Sequence of chain 60.E:
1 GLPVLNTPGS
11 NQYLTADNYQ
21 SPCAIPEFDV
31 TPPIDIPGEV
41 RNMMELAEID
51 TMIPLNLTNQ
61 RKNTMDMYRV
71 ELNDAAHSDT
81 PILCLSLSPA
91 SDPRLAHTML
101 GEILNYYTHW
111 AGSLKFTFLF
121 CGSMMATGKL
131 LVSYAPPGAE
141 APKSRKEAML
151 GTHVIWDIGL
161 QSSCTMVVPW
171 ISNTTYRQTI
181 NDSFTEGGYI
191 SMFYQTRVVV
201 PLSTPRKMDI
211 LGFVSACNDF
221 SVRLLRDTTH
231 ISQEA

Sequence of chain 56.B:
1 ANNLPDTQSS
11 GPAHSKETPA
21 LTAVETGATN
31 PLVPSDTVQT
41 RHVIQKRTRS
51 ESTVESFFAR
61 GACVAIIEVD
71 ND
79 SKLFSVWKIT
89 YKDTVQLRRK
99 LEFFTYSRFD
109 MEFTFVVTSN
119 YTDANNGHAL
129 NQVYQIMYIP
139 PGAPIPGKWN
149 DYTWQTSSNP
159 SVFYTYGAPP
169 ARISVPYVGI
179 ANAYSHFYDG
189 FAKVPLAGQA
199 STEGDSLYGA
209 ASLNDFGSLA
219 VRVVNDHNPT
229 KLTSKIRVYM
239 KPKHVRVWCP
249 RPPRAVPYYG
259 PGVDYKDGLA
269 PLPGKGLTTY

This small molecule binds to this protein.
Small molecule (SMILES): COc1ccc(OCc2ccc(COc3c(Cl)cccc3Cl)cc2)c(Cl)c1

Binding-site contacts:
Ligand atom O1 contacts residue ILE87 of chain 56.B at 3.7 Å.
Ligand atom CL3 contacts residue LEU217 of chain 56.B at 3.8 Å.
Ligand atom C12 contacts residue ILE87 of chain 56.B at 3.8 Å (hydrophobic).
Ligand atom C21 contacts residue TYR182 of chain 56.B at 3.8 Å (hydrophobic).
Ligand atom C4 contacts residue MET109 of chain 56.B at 3.8 Å (hydrophobic).
Ligand atom C19 contacts residue LEU217 of chain 56.B at 3.8 Å (hydrophobic).
Ligand atom C1 contacts residue TYR182 of chain 56.B at 3.8 Å (hydrophobic).
Ligand atom C21 contacts residue SER105 of chain 56.B at 3.8 Å.
Ligand atom C7 contacts residue MET109 of chain 56.B at 3.3 Å (hydrophobic).
Ligand atom O1 contacts residue MET109 of chain 56.B at 3.7 Å.
Ligand atom C20 contacts residue ILE171 of chain 56.B at 3.8 Å (hydrophobic).
Ligand atom C21 contacts residue HIS184 of chain 56.B at 3.6 Å.
Ligand atom C8 contacts residue MET109 of chain 56.B at 3.4 Å (hydrophobic).
Ligand atom C13 contacts residue ILE87 of chain 56.B at 3.7 Å (hydrophobic).
Ligand atom O2 contacts residue VAL173 of chain 56.B at 3.4 Å.
Ligand atom C12 contacts residue PHE111 of chain 56.B at 3.8 Å (hydrophobic).
Ligand atom C5 contacts residue TYR89 of chain 56.B at 3.5 Å (hydrophobic).
Ligand atom C2 contacts residue PHE214 of chain 56.B at 3.6 Å (hydrophobic).
Ligand atom C17 contacts residue TYR136 of chain 56.B at 3.7 Å (hydrophobic).
Ligand atom C9 contacts residue VAL176 of chain 56.B at 3.6 Å (hydrophobic).
Ligand atom C3 contacts residue MET109 of chain 56.B at 3.7 Å (hydrophobic).
Ligand atom C16 contacts residue TYR136 of chain 56.B at 3.8 Å (hydrophobic).
Ligand atom O3 contacts residue PHE107 of chain 56.B at 3.6 Å.
Ligand atom CL2 contacts residue ALA24 of chain 60.E at 3.5 Å.
Ligand atom CL3 contacts residue PHE111 of chain 56.B at 3.8 Å.
Ligand atom C6 contacts residue TYR89 of chain 56.B at 3.7 Å (hydrophobic).
Ligand atom C13 contacts residue MET109 of chain 56.B at 3.4 Å (hydrophobic).
Ligand atom C9 contacts residue PHE214 of chain 56.B at 3.7 Å (hydrophobic).
Ligand atom O3 contacts residue TYR89 of chain 56.B at 3.6 Å.
Ligand atom CL2 contacts residue ILE25 of chain 60.E at 3.4 Å.
Ligand atom CL2 contacts residue TYR136 of chain 56.B at 3.6 Å.
Ligand atom C17 contacts residue ALA24 of chain 60.E at 3.7 Å (hydrophobic).
Ligand atom C20 contacts residue LEU217 of chain 56.B at 3.8 Å (hydrophobic).
Ligand atom C14 contacts residue TYR136 of chain 56.B at 3.5 Å (hydrophobic).
Ligand atom C10 contacts residue TYR136 of chain 56.B at 3.5 Å (hydrophobic).
Ligand atom O1 contacts residue PHE214 of chain 56.B at 3.8 Å.
Ligand atom C13 contacts residue PHE111 of chain 56.B at 3.7 Å (hydrophobic).
Ligand atom C7 contacts residue PHE214 of chain 56.B at 3.5 Å (hydrophobic).
Ligand atom C16 contacts residue ALA24 of chain 60.E at 3.8 Å (hydrophobic).
Ligand atom C11 contacts residue ILE87 of chain 56.B at 3.8 Å (hydrophobic).